Sequence of chain 1.I:
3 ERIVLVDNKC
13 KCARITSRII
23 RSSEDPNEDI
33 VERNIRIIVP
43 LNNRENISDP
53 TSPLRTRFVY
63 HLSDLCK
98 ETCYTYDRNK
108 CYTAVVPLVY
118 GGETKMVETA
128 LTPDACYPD

Sequence of chain 1.O:
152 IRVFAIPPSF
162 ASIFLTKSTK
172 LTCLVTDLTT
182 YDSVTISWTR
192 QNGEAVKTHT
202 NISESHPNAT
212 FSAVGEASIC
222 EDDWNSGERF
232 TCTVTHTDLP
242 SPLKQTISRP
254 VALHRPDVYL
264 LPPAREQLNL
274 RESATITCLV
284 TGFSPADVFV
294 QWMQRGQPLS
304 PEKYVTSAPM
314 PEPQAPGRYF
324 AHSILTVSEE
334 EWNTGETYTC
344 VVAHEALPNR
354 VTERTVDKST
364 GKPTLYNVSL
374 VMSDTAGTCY

This small molecule binds to this protein.
Small molecule (SMILES): CC(=O)N[C@@H]1[C@@H](O)[C@H](O)[C@@H](CO)O[C@H]1O

Sequence of chain 1.Q:
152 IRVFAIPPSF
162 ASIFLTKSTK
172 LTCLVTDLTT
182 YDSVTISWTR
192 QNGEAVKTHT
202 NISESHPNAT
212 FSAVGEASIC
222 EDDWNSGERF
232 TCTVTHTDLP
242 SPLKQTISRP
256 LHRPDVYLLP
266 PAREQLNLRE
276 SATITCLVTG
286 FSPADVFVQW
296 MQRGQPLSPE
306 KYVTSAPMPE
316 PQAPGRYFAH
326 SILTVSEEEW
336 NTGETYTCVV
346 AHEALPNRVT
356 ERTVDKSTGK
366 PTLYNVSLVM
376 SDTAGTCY

Binding-site contacts:
Ligand atom O5 contacts residue ASN36 of chain 1.I at 4.1 Å.
Ligand atom C2 contacts residue ASN36 of chain 1.I at 3.6 Å.
Ligand atom C8 contacts residue TYR383 of chain 1.O at 4.1 Å (hydrophobic).
Ligand atom C6 contacts residue ARG20 of chain 1.I at 3.5 Å.
Ligand atom O7 contacts residue TYR383 of chain 1.O at 4.2 Å.
Ligand atom C6 contacts residue ILE22 of chain 1.I at 3.7 Å (hydrophobic).
Ligand atom C4 contacts residue ASN36 of chain 1.I at 4.1 Å.
Ligand atom C5 contacts residue ASN36 of chain 1.I at 3.8 Å.
Ligand atom O4 contacts residue ARG4 of chain 1.I at 2.8 Å (salt-bridge).
Ligand atom C1 contacts residue ASN370 of chain 1.Q at 1.4 Å.
Ligand atom O6 contacts residue LEU368 of chain 1.Q at 3.7 Å.
Ligand atom C3 contacts residue ASN36 of chain 1.I at 3.4 Å.
Ligand atom C2 contacts residue ASN370 of chain 1.Q at 2.5 Å.
Ligand atom C3 contacts residue ARG4 of chain 1.I at 3.5 Å.
Ligand atom C7 contacts residue ASN370 of chain 1.Q at 3.8 Å.
Ligand atom O4 contacts residue ARG20 of chain 1.I at 2.5 Å (salt-bridge).
Ligand atom C8 contacts residue SER372 of chain 1.Q at 3.8 Å.
Ligand atom C5 contacts residue ARG20 of chain 1.I at 4.0 Å.
Ligand atom C3 contacts residue ASN370 of chain 1.Q at 3.8 Å.
Ligand atom O6 contacts residue ILE22 of chain 1.I at 4.3 Å.
Ligand atom O5 contacts residue ASN370 of chain 1.Q at 2.4 Å (h-bond).
Ligand atom C1 contacts residue ASN36 of chain 1.I at 3.3 Å.
Ligand atom O6 contacts residue GLU34 of chain 1.I at 4.1 Å.
Ligand atom C5 contacts residue ASN370 of chain 1.Q at 3.7 Å.
Ligand atom O3 contacts residue ARG4 of chain 1.I at 3.0 Å (salt-bridge).
Ligand atom O4 contacts residue ASN36 of chain 1.I at 4.5 Å.
Ligand atom C5 contacts residue GLU34 of chain 1.I at 4.0 Å.
Ligand atom C8 contacts residue ASN370 of chain 1.Q at 4.3 Å.
Ligand atom C4 contacts residue ARG4 of chain 1.I at 3.7 Å.
Ligand atom N2 contacts residue ASN36 of chain 1.I at 3.6 Å.
Ligand atom N2 contacts residue ASN370 of chain 1.Q at 2.9 Å (h-bond).
Ligand atom C4 contacts residue ARG20 of chain 1.I at 3.6 Å.
Ligand atom O3 contacts residue ASN36 of chain 1.I at 4.4 Å.
Ligand atom C4 contacts residue ASN370 of chain 1.Q at 4.2 Å.
Ligand atom O5 contacts residue GLU34 of chain 1.I at 4.3 Å.
Ligand atom C6 contacts residue GLU34 of chain 1.I at 3.7 Å.
Ligand atom O7 contacts residue ASN370 of chain 1.Q at 4.3 Å.